Sequence of chain 1.B:
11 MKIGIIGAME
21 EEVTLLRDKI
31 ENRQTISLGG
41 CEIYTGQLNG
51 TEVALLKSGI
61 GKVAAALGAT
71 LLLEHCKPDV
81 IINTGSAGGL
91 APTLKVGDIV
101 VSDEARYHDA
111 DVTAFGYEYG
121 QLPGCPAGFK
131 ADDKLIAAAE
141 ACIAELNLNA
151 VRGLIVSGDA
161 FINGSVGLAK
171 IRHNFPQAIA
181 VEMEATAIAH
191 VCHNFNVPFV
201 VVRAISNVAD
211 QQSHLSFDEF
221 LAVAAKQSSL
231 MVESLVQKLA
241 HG

This small molecule binds to this protein.
Small molecule (SMILES): CSC[C@H]1O[C@@H](n2cnc3c(N)ncnc32)[C@H](O)[C@@H]1O

Sequence of chain 1.A:
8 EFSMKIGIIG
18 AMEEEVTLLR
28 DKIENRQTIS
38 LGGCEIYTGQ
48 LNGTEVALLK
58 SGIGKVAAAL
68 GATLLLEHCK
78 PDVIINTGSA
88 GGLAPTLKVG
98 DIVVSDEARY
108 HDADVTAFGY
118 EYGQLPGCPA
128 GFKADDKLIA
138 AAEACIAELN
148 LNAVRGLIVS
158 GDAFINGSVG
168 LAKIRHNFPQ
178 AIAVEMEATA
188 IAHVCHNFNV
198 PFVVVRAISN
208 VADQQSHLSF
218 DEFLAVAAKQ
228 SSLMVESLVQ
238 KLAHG

Binding-site contacts:
Ligand atom N7 contacts residue GLY88 of chain 1.A at 3.4 Å (h-bond).
Ligand atom O2' contacts residue MET183 of chain 1.A at 2.8 Å (h-bond).
Ligand atom C8 contacts residue ASN207 of chain 1.A at 3.8 Å.
Ligand atom O3' contacts residue ILE60 of chain 1.A at 3.8 Å.
Ligand atom CS contacts residue PHE115 of chain 1.B at 3.8 Å (hydrophobic).
Ligand atom S5' contacts residue MET183 of chain 1.A at 3.7 Å.
Ligand atom C2 contacts residue MET183 of chain 1.A at 3.8 Å (hydrophobic).
Ligand atom C3' contacts residue GLU184 of chain 1.A at 3.2 Å.
Ligand atom N1 contacts residue PHE161 of chain 1.A at 3.6 Å.
Ligand atom C8 contacts residue ALA87 of chain 1.A at 3.6 Å (hydrophobic).
Ligand atom N7 contacts residue ASN207 of chain 1.A at 2.9 Å (h-bond).
Ligand atom N3 contacts residue MET183 of chain 1.A at 3.4 Å.
Ligand atom O4' contacts residue PHE217 of chain 1.A at 3.5 Å.
Ligand atom N6 contacts residue ALA209 of chain 1.A at 3.8 Å.
Ligand atom C2' contacts residue MET183 of chain 1.A at 3.5 Å (hydrophobic).
Ligand atom C8 contacts residue SER86 of chain 1.A at 3.5 Å.
Ligand atom N3 contacts residue GLU182 of chain 1.A at 3.5 Å.
Ligand atom C5' contacts residue MET183 of chain 1.A at 3.8 Å (hydrophobic).
Ligand atom N7 contacts residue ALA87 of chain 1.A at 3.5 Å.
Ligand atom N6 contacts residue PHE161 of chain 1.A at 3.8 Å.
Ligand atom O2' contacts residue GLU184 of chain 1.A at 2.5 Å (salt-bridge).
Ligand atom C2 contacts residue ALA160 of chain 1.A at 3.5 Å (hydrophobic).
Ligand atom C3' contacts residue MET183 of chain 1.A at 3.8 Å (hydrophobic).
Ligand atom N6 contacts residue ILE162 of chain 1.A at 3.3 Å (h-bond).
Ligand atom CS contacts residue ILE60 of chain 1.A at 3.9 Å (hydrophobic).
Ligand atom C5 contacts residue VAL181 of chain 1.A at 3.8 Å (hydrophobic).
Ligand atom O2' contacts residue ARG203 of chain 1.A at 3.4 Å (salt-bridge).
Ligand atom C2 contacts residue PHE161 of chain 1.A at 3.6 Å (hydrophobic).
Ligand atom C5 contacts residue PHE161 of chain 1.A at 3.6 Å (hydrophobic).
Ligand atom O2' contacts residue GLU182 of chain 1.A at 3.3 Å.
Ligand atom O3' contacts residue ALA18 of chain 1.A at 3.8 Å.
Ligand atom O3' contacts residue GLU184 of chain 1.A at 2.6 Å (salt-bridge).
Ligand atom C8 contacts residue PHE217 of chain 1.A at 3.8 Å (hydrophobic).
Ligand atom C2 contacts residue ILE162 of chain 1.A at 3.6 Å (hydrophobic).
Ligand atom N1 contacts residue ILE162 of chain 1.A at 2.9 Å (h-bond).
Ligand atom C1' contacts residue SER86 of chain 1.A at 3.5 Å.
Ligand atom N9 contacts residue SER86 of chain 1.A at 3.9 Å.
Ligand atom C2' contacts residue GLU184 of chain 1.A at 3.8 Å.
Ligand atom N6 contacts residue ASN207 of chain 1.A at 2.9 Å (h-bond).
Ligand atom C6 contacts residue PHE161 of chain 1.A at 3.6 Å (hydrophobic).